Sequence of chain 2.A:
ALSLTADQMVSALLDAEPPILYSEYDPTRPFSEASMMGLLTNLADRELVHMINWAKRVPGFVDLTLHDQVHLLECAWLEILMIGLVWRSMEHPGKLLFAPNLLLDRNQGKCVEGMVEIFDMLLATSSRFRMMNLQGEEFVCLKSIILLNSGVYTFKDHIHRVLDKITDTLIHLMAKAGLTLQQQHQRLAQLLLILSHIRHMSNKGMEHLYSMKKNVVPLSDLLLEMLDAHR

A protein and the small-molecule ligand that binds it are described below.
Small molecule (SMILES): C[C@]12CC[C@@H]3c4ccc(O)cc4CC[C@H]3[C@@H]1CC[C@@H]2O

Binding-site contacts:
Ligand atom C16 contacts residue HIS231 of chain 2.A at 3.5 Å.
Ligand atom C6 contacts residue MET95 of chain 2.A at 3.8 Å (hydrophobic).
Ligand atom C5 contacts residue PHE111 of chain 2.A at 3.8 Å (hydrophobic).
Ligand atom C4 contacts residue LEU94 of chain 2.A at 3.8 Å (hydrophobic).
Ligand atom C6 contacts residue LEU98 of chain 2.A at 4.0 Å (hydrophobic).
Ligand atom C1 contacts residue PHE111 of chain 2.A at 4.2 Å (hydrophobic).
Ligand atom C15 contacts residue ILE131 of chain 2.A at 4.1 Å (hydrophobic).
Ligand atom C16 contacts residue GLY228 of chain 2.A at 3.7 Å.
Ligand atom C3 contacts residue GLU60 of chain 2.A at 2.8 Å.
Ligand atom C17 contacts residue MET50 of chain 2.A at 4.2 Å (hydrophobic).
Ligand atom C3 contacts residue ARG101 of chain 2.A at 4.1 Å.
Ligand atom O3 contacts residue ARG101 of chain 2.A at 3.1 Å (salt-bridge).
Ligand atom C12 contacts residue LEU53 of chain 2.A at 3.9 Å (hydrophobic).
Ligand atom O17 contacts residue GLY228 of chain 2.A at 4.1 Å.
Ligand atom C12 contacts residue MET50 of chain 2.A at 4.2 Å (hydrophobic).
Ligand atom O3 contacts residue GLU60 of chain 2.A at 1.8 Å (salt-bridge).
Ligand atom C1 contacts residue LEU53 of chain 2.A at 3.5 Å (hydrophobic).
Ligand atom C15 contacts residue GLY228 of chain 2.A at 3.9 Å.
Ligand atom C2 contacts residue GLU60 of chain 2.A at 3.1 Å.
Ligand atom C2 contacts residue LEU56 of chain 2.A at 4.1 Å (hydrophobic).
Ligand atom C11 contacts residue LEU53 of chain 2.A at 4.0 Å (hydrophobic).
Ligand atom C7 contacts residue LEU135 of chain 2.A at 4.2 Å (hydrophobic).
Ligand atom C16 contacts residue ILE131 of chain 2.A at 4.1 Å (hydrophobic).
Ligand atom O17 contacts residue MET50 of chain 2.A at 3.4 Å.
Ligand atom O3 contacts residue LEU94 of chain 2.A at 4.0 Å.
Ligand atom C7 contacts residue PHE111 of chain 2.A at 4.0 Å (hydrophobic).
Ligand atom C6 contacts residue PHE111 of chain 2.A at 4.2 Å (hydrophobic).
Ligand atom O17 contacts residue HIS231 of chain 2.A at 3.1 Å (h-bond).
Ligand atom C2 contacts residue PHE111 of chain 2.A at 4.2 Å (hydrophobic).
Ligand atom C3 contacts residue LEU94 of chain 2.A at 4.2 Å (hydrophobic).
Ligand atom C4 contacts residue PHE111 of chain 2.A at 4.2 Å (hydrophobic).
Ligand atom C2 contacts residue LEU53 of chain 2.A at 4.1 Å (hydrophobic).
Ligand atom C2 contacts residue ALA57 of chain 2.A at 4.1 Å (hydrophobic).
Ligand atom C15 contacts residue MET95 of chain 2.A at 4.2 Å (hydrophobic).
Ligand atom C10 contacts residue PHE111 of chain 2.A at 3.9 Å (hydrophobic).
Ligand atom C4 contacts residue GLU60 of chain 2.A at 4.0 Å.
Ligand atom C17 contacts residue HIS231 of chain 2.A at 3.5 Å.
Ligand atom C18 contacts residue GLY228 of chain 2.A at 4.1 Å.
Ligand atom C1 contacts residue ALA57 of chain 2.A at 3.9 Å (hydrophobic).
Ligand atom O17 contacts residue LEU232 of chain 2.A at 3.6 Å.